Sequence of chain 1.J:
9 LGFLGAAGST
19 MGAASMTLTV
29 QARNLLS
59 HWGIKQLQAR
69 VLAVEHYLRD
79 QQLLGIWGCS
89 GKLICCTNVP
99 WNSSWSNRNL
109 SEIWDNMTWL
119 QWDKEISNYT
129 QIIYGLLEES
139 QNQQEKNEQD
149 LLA

This small molecule binds to this protein.
Small molecule (SMILES): CC(=O)N[C@@H]1[C@@H](O)[C@H](O)[C@@H](CO)O[C@H]1O

Binding-site contacts:
Ligand atom C7 contacts residue GLU110 of chain 1.J at 4.1 Å.
Ligand atom C5 contacts residue ASN114 of chain 1.J at 3.6 Å.
Ligand atom O7 contacts residue SER109 of chain 1.J at 3.3 Å (h-bond).
Ligand atom C7 contacts residue ASN114 of chain 1.J at 3.5 Å.
Ligand atom O5 contacts residue ASN114 of chain 1.J at 2.3 Å (h-bond).
Ligand atom N2 contacts residue ASN114 of chain 1.J at 3.0 Å (h-bond).
Ligand atom C8 contacts residue GLU110 of chain 1.J at 4.1 Å.
Ligand atom C7 contacts residue SER109 of chain 1.J at 3.5 Å.
Ligand atom C2 contacts residue ASN114 of chain 1.J at 2.5 Å.
Ligand atom C8 contacts residue SER109 of chain 1.J at 3.6 Å.
Ligand atom N2 contacts residue SER109 of chain 1.J at 4.5 Å.
Ligand atom C3 contacts residue ASN114 of chain 1.J at 3.8 Å.
Ligand atom O7 contacts residue GLU110 of chain 1.J at 3.3 Å.
Ligand atom C1 contacts residue ASN114 of chain 1.J at 1.4 Å.
Ligand atom O7 contacts residue ASN114 of chain 1.J at 3.1 Å (h-bond).
Ligand atom C4 contacts residue ASN114 of chain 1.J at 4.2 Å.